Binding-site contacts:
Ligand atom C1 contacts residue ASN17 of chain 1.B at 1.5 Å.
Ligand atom O5 contacts residue ASN17 of chain 1.B at 2.4 Å (h-bond).
Ligand atom N2 contacts residue ASN17 of chain 1.B at 3.1 Å (h-bond).
Ligand atom C3 contacts residue ASN17 of chain 1.B at 3.9 Å.
Ligand atom O7 contacts residue ASN17 of chain 1.B at 3.3 Å (h-bond).
Ligand atom C7 contacts residue ASN17 of chain 1.B at 3.2 Å.
Ligand atom C5 contacts residue ASN17 of chain 1.B at 3.7 Å.
Ligand atom C6 contacts residue ASN137 of chain 1.B at 3.9 Å.
Ligand atom C1 contacts residue ASN137 of chain 1.B at 3.9 Å.
Ligand atom C2 contacts residue ASN17 of chain 1.B at 2.6 Å.
Ligand atom C3 contacts residue ASN137 of chain 1.B at 4.4 Å.
Ligand atom C4 contacts residue ASN17 of chain 1.B at 4.3 Å.
Ligand atom C8 contacts residue CYS15 of chain 1.B at 3.4 Å (hydrophobic).
Ligand atom O5 contacts residue ASN137 of chain 1.B at 3.8 Å.
Ligand atom C5 contacts residue ASN137 of chain 1.B at 3.6 Å.
Ligand atom C8 contacts residue ASN17 of chain 1.B at 4.1 Å.

Sequence of chain 1.B:
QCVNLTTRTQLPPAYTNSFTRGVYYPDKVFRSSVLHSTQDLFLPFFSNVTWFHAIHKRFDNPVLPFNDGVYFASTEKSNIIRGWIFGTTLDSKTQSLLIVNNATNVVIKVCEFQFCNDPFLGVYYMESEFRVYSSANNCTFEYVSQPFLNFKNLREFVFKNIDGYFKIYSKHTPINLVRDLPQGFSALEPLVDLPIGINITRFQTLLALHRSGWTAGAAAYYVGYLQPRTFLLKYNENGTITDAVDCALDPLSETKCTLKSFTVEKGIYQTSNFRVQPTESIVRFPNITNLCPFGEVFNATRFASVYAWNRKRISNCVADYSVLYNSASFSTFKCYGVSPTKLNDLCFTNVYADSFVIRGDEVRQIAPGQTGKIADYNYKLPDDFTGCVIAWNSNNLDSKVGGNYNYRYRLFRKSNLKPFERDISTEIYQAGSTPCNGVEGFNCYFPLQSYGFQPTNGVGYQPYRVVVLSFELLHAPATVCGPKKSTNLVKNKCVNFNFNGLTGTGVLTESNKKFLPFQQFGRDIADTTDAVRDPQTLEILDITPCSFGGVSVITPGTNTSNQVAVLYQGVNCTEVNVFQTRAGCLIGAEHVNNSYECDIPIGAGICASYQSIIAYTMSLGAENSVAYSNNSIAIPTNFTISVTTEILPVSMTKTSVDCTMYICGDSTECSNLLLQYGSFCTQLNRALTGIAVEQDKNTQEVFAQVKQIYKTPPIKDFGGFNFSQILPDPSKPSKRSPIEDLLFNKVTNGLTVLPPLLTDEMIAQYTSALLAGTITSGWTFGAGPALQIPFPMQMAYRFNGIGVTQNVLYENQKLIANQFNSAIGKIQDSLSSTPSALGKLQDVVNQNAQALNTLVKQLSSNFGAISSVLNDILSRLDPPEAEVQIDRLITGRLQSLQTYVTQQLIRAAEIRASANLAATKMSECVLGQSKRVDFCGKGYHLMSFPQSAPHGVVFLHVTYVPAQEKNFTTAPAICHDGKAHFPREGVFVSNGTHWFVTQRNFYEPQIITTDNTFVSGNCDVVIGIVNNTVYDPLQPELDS

This protein binds this small molecule.
Small molecule (SMILES): CC(=O)N[C@H]1[C@H](O[C@H]2[C@H](O)[C@@H](NC(C)=O)CO[C@@H]2CO)O[C@H](CO)[C@@H](O)[C@@H]1O